The small molecule below binds the protein below.
Small molecule (SMILES): CC(=O)N[C@H]1[C@H](O[C@H]2[C@H](O)[C@@H](NC(C)=O)CO[C@@H]2CO)O[C@H](CO)[C@@H](O[C@H]2O[C@H](CO)[C@@H](O)[C@H](O)[C@@H]2O)[C@@H]1O

Binding-site contacts:
Ligand atom O7 contacts residue ASN1095 of chain 1.A at 3.6 Å.
Ligand atom O5 contacts residue ASN1095 of chain 1.A at 2.3 Å (h-bond).
Ligand atom C1 contacts residue ASN1095 of chain 1.A at 1.4 Å.
Ligand atom O7 contacts residue HIS1098 of chain 1.A at 3.1 Å (h-bond).
Ligand atom O5 contacts residue HIS1098 of chain 1.A at 4.0 Å.
Ligand atom C8 contacts residue ASN1095 of chain 1.A at 3.5 Å.
Ligand atom C2 contacts residue THR1097 of chain 1.A at 3.5 Å.
Ligand atom C3 contacts residue ASN1095 of chain 1.A at 3.8 Å.
Ligand atom C5 contacts residue PHE1100 of chain 1.A at 4.1 Å (hydrophobic).
Ligand atom C2 contacts residue HIS1098 of chain 1.A at 4.2 Å.
Ligand atom C7 contacts residue THR1097 of chain 1.A at 3.9 Å.
Ligand atom C1 contacts residue PHE1100 of chain 1.A at 4.5 Å (hydrophobic).
Ligand atom C5 contacts residue HIS1098 of chain 1.A at 3.7 Å.
Ligand atom N2 contacts residue HIS1098 of chain 1.A at 4.4 Å.
Ligand atom C3 contacts residue HIS1098 of chain 1.A at 3.7 Å.
Ligand atom N2 contacts residue THR1097 of chain 1.A at 2.9 Å (h-bond).
Ligand atom C1 contacts residue THR1097 of chain 1.A at 3.5 Å.
Ligand atom C4 contacts residue ASN1095 of chain 1.A at 4.2 Å.
Ligand atom C3 contacts residue THR1097 of chain 1.A at 3.8 Å.
Ligand atom C7 contacts residue HIS1098 of chain 1.A at 3.4 Å.
Ligand atom C1 contacts residue HIS1098 of chain 1.A at 3.6 Å.
Ligand atom O5 contacts residue PHE1100 of chain 1.A at 3.6 Å.
Ligand atom C8 contacts residue THR1097 of chain 1.A at 3.8 Å.
Ligand atom C6 contacts residue PHE1100 of chain 1.A at 3.9 Å (hydrophobic).
Ligand atom N2 contacts residue ASN1095 of chain 1.A at 3.0 Å (h-bond).
Ligand atom C8 contacts residue HIS1098 of chain 1.A at 3.5 Å.
Ligand atom C2 contacts residue ASN1095 of chain 1.A at 2.5 Å.
Ligand atom C5 contacts residue ASN1095 of chain 1.A at 3.7 Å.
Ligand atom C7 contacts residue ASN1095 of chain 1.A at 3.5 Å.
Ligand atom O4 contacts residue HIS1098 of chain 1.A at 3.7 Å.
Ligand atom C4 contacts residue HIS1098 of chain 1.A at 4.1 Å.

Sequence of chain 1.A:
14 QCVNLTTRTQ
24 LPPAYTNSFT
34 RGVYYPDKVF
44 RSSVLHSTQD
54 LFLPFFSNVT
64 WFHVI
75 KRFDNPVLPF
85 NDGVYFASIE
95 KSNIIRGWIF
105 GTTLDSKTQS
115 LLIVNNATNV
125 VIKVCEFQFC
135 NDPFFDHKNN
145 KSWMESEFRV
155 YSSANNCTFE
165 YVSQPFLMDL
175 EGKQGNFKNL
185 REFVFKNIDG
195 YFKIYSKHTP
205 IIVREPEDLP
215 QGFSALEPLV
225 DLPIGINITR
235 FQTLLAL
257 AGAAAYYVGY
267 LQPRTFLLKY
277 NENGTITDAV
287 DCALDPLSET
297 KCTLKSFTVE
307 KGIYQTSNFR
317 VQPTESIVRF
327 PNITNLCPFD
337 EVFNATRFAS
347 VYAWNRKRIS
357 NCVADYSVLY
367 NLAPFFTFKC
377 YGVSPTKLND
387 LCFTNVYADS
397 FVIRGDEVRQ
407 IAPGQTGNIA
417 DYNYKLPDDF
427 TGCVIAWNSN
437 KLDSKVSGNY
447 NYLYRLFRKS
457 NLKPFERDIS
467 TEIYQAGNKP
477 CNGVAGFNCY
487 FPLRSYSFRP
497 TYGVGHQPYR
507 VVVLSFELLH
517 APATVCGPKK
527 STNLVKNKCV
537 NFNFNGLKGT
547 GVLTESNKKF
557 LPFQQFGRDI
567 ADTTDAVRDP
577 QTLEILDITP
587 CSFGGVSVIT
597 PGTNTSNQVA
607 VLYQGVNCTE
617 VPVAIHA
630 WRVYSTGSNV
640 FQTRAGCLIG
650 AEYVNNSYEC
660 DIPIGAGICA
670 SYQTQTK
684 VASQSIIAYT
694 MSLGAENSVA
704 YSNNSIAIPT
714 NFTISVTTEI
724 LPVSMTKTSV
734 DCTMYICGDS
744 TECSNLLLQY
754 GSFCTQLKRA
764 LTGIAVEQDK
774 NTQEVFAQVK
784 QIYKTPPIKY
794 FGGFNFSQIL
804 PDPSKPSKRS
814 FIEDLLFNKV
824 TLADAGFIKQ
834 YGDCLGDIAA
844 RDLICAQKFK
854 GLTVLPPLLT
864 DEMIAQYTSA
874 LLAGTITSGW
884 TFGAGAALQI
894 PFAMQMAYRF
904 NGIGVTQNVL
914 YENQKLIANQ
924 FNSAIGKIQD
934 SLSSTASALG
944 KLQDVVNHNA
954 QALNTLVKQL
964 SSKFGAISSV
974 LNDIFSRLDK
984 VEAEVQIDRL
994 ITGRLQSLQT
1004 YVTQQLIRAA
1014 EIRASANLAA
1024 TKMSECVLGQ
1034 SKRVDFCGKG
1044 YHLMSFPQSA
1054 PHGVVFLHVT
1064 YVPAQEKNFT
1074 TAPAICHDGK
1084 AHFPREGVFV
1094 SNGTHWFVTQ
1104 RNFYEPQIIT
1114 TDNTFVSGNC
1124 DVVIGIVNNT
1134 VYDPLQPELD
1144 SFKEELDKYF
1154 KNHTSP